This protein binds this small molecule.
Small molecule (SMILES): C#CCN1C(=O)[C@@H](C)N(CC)c2nc(Nc3cc(F)c(O)c(F)c3)ncc21

Sequence of chain 1.B:
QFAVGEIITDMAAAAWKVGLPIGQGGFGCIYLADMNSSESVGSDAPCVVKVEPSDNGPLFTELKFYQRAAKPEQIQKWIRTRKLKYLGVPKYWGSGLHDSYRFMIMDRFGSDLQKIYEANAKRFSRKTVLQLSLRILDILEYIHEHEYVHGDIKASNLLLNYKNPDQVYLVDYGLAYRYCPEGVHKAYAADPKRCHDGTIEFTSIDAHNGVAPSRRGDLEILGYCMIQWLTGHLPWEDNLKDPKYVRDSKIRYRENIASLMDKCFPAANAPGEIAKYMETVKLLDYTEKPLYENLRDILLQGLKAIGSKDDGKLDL

Binding-site contacts:
Ligand atom C1 contacts residue ASP132 of chain 1.B at 3.4 Å.
Ligand atom N1 contacts residue VAL69 of chain 1.B at 3.5 Å.
Ligand atom C7 contacts residue VAL69 of chain 1.B at 3.9 Å (hydrophobic).
Ligand atom N1 contacts residue ASP132 of chain 1.B at 3.4 Å (salt-bridge).
Ligand atom O1 contacts residue GLU83 of chain 1.B at 3.5 Å (salt-bridge).
Ligand atom N5 contacts residue GLY135 of chain 1.B at 3.5 Å (h-bond).
Ligand atom C17 contacts residue ARG133 of chain 1.B at 3.7 Å.
Ligand atom C6 contacts residue VAL69 of chain 1.B at 3.7 Å (hydrophobic).
Ligand atom C4 contacts residue LYS71 of chain 1.B at 3.6 Å.
Ligand atom C8 contacts residue ILE43 of chain 1.B at 3.9 Å (hydrophobic).
Ligand atom F1 contacts residue ILE51 of chain 1.B at 3.7 Å.
Ligand atom C3 contacts residue LYS71 of chain 1.B at 3.3 Å.
Ligand atom C3 contacts residue VAL196 of chain 1.B at 3.7 Å (hydrophobic).
Ligand atom C15 contacts residue ILE51 of chain 1.B at 3.6 Å (hydrophobic).
Ligand atom O1 contacts residue ASP197 of chain 1.B at 3.5 Å (salt-bridge).
Ligand atom C6 contacts residue ASP132 of chain 1.B at 3.9 Å.
Ligand atom F2 contacts residue PRO111 of chain 1.B at 3.6 Å.
Ligand atom C10 contacts residue PHE134 of chain 1.B at 3.2 Å (hydrophobic).
Ligand atom C18 contacts residue ILE43 of chain 1.B at 3.9 Å (hydrophobic).
Ligand atom C16 contacts residue GLY135 of chain 1.B at 3.3 Å.
Ligand atom C9 contacts residue ILE43 of chain 1.B at 3.9 Å (hydrophobic).
Ligand atom O1 contacts residue VAL196 of chain 1.B at 3.7 Å.
Ligand atom C1 contacts residue MET131 of chain 1.B at 4.0 Å (hydrophobic).
Ligand atom N3 contacts residue VAL69 of chain 1.B at 3.7 Å.
Ligand atom F1 contacts residue LYS71 of chain 1.B at 3.1 Å.
Ligand atom C1 contacts residue PHE134 of chain 1.B at 3.6 Å (hydrophobic).
Ligand atom O1 contacts residue LYS71 of chain 1.B at 2.6 Å (salt-bridge).
Ligand atom C9 contacts residue GLY135 of chain 1.B at 3.9 Å.
Ligand atom C18 contacts residue ARG133 of chain 1.B at 3.2 Å.
Ligand atom N2 contacts residue LEU184 of chain 1.B at 3.5 Å.
Ligand atom C1 contacts residue VAL69 of chain 1.B at 3.9 Å (hydrophobic).
Ligand atom C7 contacts residue LEU184 of chain 1.B at 3.8 Å (hydrophobic).
Ligand atom N3 contacts residue ARG133 of chain 1.B at 3.8 Å.
Ligand atom N3 contacts residue PHE134 of chain 1.B at 3.0 Å (h-bond).
Ligand atom C8 contacts residue LEU184 of chain 1.B at 3.7 Å (hydrophobic).
Ligand atom C2 contacts residue MET131 of chain 1.B at 4.0 Å (hydrophobic).
Ligand atom F2 contacts residue MET131 of chain 1.B at 3.5 Å.
Ligand atom N1 contacts residue PHE134 of chain 1.B at 3.9 Å.
Ligand atom C16 contacts residue PHE134 of chain 1.B at 3.5 Å (hydrophobic).
Ligand atom C13 contacts residue ASP137 of chain 1.B at 3.8 Å.